Binding-site contacts:
Ligand atom C1 contacts residue THR618 of chain 1.B at 4.4 Å.
Ligand atom C1 contacts residue ASN616 of chain 1.B at 1.4 Å.
Ligand atom O5 contacts residue THR618 of chain 1.B at 4.1 Å.
Ligand atom C4 contacts residue ASN616 of chain 1.B at 4.2 Å.
Ligand atom O7 contacts residue ASN616 of chain 1.B at 3.4 Å (h-bond).
Ligand atom C8 contacts residue ASN616 of chain 1.B at 4.5 Å.
Ligand atom C8 contacts residue GLN644 of chain 1.B at 4.1 Å.
Ligand atom C7 contacts residue ASN616 of chain 1.B at 3.3 Å.
Ligand atom C5 contacts residue ASN616 of chain 1.B at 3.7 Å.
Ligand atom O6 contacts residue THR618 of chain 1.B at 4.2 Å.
Ligand atom N2 contacts residue ASN616 of chain 1.B at 2.9 Å (h-bond).
Ligand atom C3 contacts residue ASN616 of chain 1.B at 3.8 Å.
Ligand atom C2 contacts residue ASN616 of chain 1.B at 2.5 Å.
Ligand atom O5 contacts residue ASN616 of chain 1.B at 2.4 Å (h-bond).

Sequence of chain 1.B:
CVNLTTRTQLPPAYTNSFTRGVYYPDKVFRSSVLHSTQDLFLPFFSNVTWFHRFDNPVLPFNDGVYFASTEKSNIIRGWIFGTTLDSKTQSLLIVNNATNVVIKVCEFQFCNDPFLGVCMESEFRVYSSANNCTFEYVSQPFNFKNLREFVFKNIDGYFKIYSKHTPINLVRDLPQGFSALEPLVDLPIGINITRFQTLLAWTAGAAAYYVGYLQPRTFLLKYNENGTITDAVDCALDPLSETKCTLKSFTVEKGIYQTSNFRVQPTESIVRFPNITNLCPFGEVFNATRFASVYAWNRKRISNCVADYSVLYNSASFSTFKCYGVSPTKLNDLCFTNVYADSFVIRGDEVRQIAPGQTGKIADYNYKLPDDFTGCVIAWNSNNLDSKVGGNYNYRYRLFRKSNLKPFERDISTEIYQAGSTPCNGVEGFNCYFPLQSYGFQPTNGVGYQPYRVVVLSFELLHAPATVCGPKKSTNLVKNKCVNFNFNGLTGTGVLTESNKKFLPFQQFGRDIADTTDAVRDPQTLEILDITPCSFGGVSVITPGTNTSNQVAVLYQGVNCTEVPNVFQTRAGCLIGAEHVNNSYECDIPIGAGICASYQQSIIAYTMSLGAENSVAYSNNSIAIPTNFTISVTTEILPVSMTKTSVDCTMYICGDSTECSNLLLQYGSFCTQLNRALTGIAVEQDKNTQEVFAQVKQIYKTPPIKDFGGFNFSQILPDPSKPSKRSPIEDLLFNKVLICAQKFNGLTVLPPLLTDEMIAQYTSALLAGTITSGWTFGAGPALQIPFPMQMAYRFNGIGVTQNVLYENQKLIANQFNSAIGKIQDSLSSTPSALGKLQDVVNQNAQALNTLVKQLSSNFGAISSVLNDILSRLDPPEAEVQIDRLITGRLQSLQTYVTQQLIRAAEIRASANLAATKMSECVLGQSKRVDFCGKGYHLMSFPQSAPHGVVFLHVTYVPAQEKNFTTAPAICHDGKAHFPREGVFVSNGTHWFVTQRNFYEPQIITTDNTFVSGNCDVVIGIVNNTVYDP

A protein and the small-molecule ligand that binds it are described below.
Small molecule (SMILES): CC(=O)N[C@@H]1[C@@H](O)[C@H](O)[C@@H](CO)O[C@H]1O